Binding-site contacts:
Ligand atom C7 contacts residue ASN154 of chain 3.B at 3.3 Å.
Ligand atom C6 contacts residue SER151 of chain 3.B at 4.3 Å.
Ligand atom O5 contacts residue THR156 of chain 3.B at 4.2 Å.
Ligand atom C6 contacts residue GLU150 of chain 3.B at 4.0 Å.
Ligand atom C4 contacts residue ASN154 of chain 3.B at 4.3 Å.
Ligand atom O5 contacts residue ASN154 of chain 3.B at 2.5 Å (h-bond).
Ligand atom C5 contacts residue GLU150 of chain 3.B at 4.3 Å.
Ligand atom C5 contacts residue THR156 of chain 3.B at 4.4 Å.
Ligand atom C1 contacts residue GLU150 of chain 3.B at 4.1 Å.
Ligand atom C6 contacts residue GLU147 of chain 3.B at 3.6 Å.
Ligand atom C8 contacts residue GLU147 of chain 3.B at 3.4 Å.
Ligand atom O7 contacts residue ASN154 of chain 3.B at 3.5 Å (h-bond).
Ligand atom C5 contacts residue ASN154 of chain 3.B at 3.7 Å.
Ligand atom O6 contacts residue GLU150 of chain 3.B at 4.3 Å.
Ligand atom O5 contacts residue GLU150 of chain 3.B at 3.3 Å.
Ligand atom O6 contacts residue SER151 of chain 3.B at 3.5 Å.
Ligand atom O5 contacts residue SER151 of chain 3.B at 4.0 Å.
Ligand atom C3 contacts residue ASN154 of chain 3.B at 3.7 Å.
Ligand atom C8 contacts residue ASN154 of chain 3.B at 4.3 Å.
Ligand atom N2 contacts residue ASN154 of chain 3.B at 2.7 Å (h-bond).
Ligand atom C2 contacts residue ASN154 of chain 3.B at 2.4 Å.
Ligand atom O6 contacts residue GLU147 of chain 3.B at 2.5 Å (salt-bridge).
Ligand atom C1 contacts residue THR156 of chain 3.B at 3.8 Å.
Ligand atom C1 contacts residue ASN154 of chain 3.B at 1.4 Å.

Sequence of chain 3.B:
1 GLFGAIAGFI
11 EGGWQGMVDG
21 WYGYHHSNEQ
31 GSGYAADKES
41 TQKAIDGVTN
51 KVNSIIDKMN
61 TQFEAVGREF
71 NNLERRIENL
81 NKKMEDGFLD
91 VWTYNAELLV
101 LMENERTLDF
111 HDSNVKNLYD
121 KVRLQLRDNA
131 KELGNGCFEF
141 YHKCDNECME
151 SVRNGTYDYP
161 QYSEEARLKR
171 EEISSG

A protein and the small-molecule ligand that binds it are described below.
Small molecule (SMILES): CC(=O)N[C@H]1[C@H](O[C@H]2[C@H](O)[C@@H](NC(C)=O)CO[C@@H]2CO)O[C@H](CO)[C@@H](O)[C@@H]1O